Binding-site contacts:
Ligand atom O53 contacts residue GET1 of chain 1.VYA at 3.6 Å.
Ligand atom O43 contacts residue MG1 of chain 1.ZTA at 4.0 Å.
Ligand atom N21 contacts residue GET1 of chain 1.VYA at 3.7 Å.
Ligand atom O52 contacts residue GET1 of chain 1.VYA at 3.9 Å.
Ligand atom C21 contacts residue GET1 of chain 1.VYA at 3.8 Å.
Ligand atom C43 contacts residue GET1 of chain 1.VYA at 3.9 Å.
Ligand atom C83 contacts residue GET1 of chain 1.VYA at 3.9 Å.
Ligand atom C53 contacts residue GET1 of chain 1.VYA at 3.1 Å.
Ligand atom O43 contacts residue GET1 of chain 1.VYA at 4.0 Å.
Ligand atom C11 contacts residue GET1 of chain 1.VYA at 3.6 Å.
Ligand atom C93 contacts residue MG1 of chain 1.ZTA at 3.6 Å.
Ligand atom O51 contacts residue GET1 of chain 1.VYA at 3.9 Å.

The small molecule below binds the protein below.
Small molecule (SMILES): CN[C@@H]1[C@@H](O)[C@@H](O[C@@H]2[C@@H](O)[C@H](O[C@H]3O[C@H]([C@@H](C)O)[C@@H](O)[C@H](O)[C@H]3N)[C@@H](N)C[C@H]2N)OC[C@]1(C)O